Sequence of chain 2.A:
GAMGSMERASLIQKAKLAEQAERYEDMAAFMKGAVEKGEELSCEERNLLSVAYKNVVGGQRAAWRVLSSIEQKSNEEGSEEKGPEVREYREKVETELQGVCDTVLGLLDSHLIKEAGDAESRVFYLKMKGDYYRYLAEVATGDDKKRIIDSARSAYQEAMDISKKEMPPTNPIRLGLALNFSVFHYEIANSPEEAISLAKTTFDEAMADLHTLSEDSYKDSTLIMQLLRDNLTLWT

Binding-site contacts:
Ligand atom OXT contacts residue M791 of chain 2.F at 3.7 Å.
Ligand atom P contacts residue TYR135 of chain 2.A at 3.8 Å.
Ligand atom O contacts residue VAL183 of chain 2.A at 3.5 Å.
Ligand atom O2P contacts residue ARG61 of chain 2.A at 3.0 Å (salt-bridge).
Ligand atom O contacts residue LEU179 of chain 2.A at 3.4 Å.
Ligand atom OXT contacts residue LYS54 of chain 2.A at 3.8 Å.
Ligand atom O contacts residue ASN231 of chain 2.A at 3.0 Å (h-bond).
Ligand atom CD1 contacts residue ARG65 of chain 2.A at 2.9 Å.
Ligand atom CA contacts residue ASN231 of chain 2.A at 3.6 Å.
Ligand atom CG2 contacts residue ARG134 of chain 2.A at 3.8 Å.
Ligand atom CB contacts residue ASN231 of chain 2.A at 3.7 Å.
Ligand atom C contacts residue ASN180 of chain 2.A at 3.6 Å.
Ligand atom CA contacts residue ASN231 of chain 2.A at 3.8 Å.
Ligand atom O contacts residue LYS127 of chain 2.A at 2.8 Å (salt-bridge).
Ligand atom CG contacts residue ARG65 of chain 2.A at 3.4 Å.
Ligand atom CG1 contacts residue LEU227 of chain 2.A at 3.5 Å (hydrophobic).
Ligand atom O1P contacts residue ARG61 of chain 2.A at 2.9 Å (salt-bridge).
Ligand atom P contacts residue ARG61 of chain 2.A at 3.6 Å.
Ligand atom C contacts residue LYS127 of chain 2.A at 3.7 Å.
Ligand atom CZ contacts residue ARG65 of chain 2.A at 3.7 Å.
Ligand atom CB contacts residue ASN231 of chain 2.A at 3.6 Å.
Ligand atom O1P contacts residue LYS54 of chain 2.A at 3.4 Å (salt-bridge).
Ligand atom CA contacts residue ASN180 of chain 2.A at 3.2 Å.
Ligand atom CE1 contacts residue ARG65 of chain 2.A at 3.1 Å.
Ligand atom CG2 contacts residue ASN180 of chain 2.A at 3.6 Å.
Ligand atom N contacts residue ASN180 of chain 2.A at 3.0 Å (h-bond).
Ligand atom CG2 contacts residue GLY176 of chain 2.A at 3.5 Å.
Ligand atom O3P contacts residue TYR135 of chain 2.A at 2.6 Å (h-bond).
Ligand atom CB contacts residue ASN180 of chain 2.A at 3.2 Å.
Ligand atom P contacts residue ARG134 of chain 2.A at 3.8 Å.
Ligand atom CA contacts residue LEU179 of chain 2.A at 3.8 Å (hydrophobic).
Ligand atom O contacts residue LYS54 of chain 2.A at 3.5 Å (salt-bridge).
Ligand atom O3P contacts residue ARG134 of chain 2.A at 2.8 Å (salt-bridge).
Ligand atom CG2 contacts residue M791 of chain 2.F at 3.8 Å.
Ligand atom O contacts residue ASN180 of chain 2.A at 2.9 Å (h-bond).
Ligand atom CG2 contacts residue VAL183 of chain 2.A at 3.7 Å (hydrophobic).
Ligand atom N contacts residue ASN231 of chain 2.A at 2.9 Å (h-bond).
Ligand atom CG1 contacts residue LEU179 of chain 2.A at 3.9 Å (hydrophobic).
Ligand atom C contacts residue ASN231 of chain 2.A at 3.7 Å.
Ligand atom O2P contacts residue ARG134 of chain 2.A at 2.9 Å (salt-bridge).

The protein below binds the small molecule below.
Small molecule (SMILES): CC(C)[C@H](NC(=O)[C@@H](NC(=O)[C@H](C)NC(=O)[C@@H]1CCCN1C(=O)[C@@H](N)Cc1ccccc1)[C@@H](C)OP(=O)(O)O)C(=O)O